This small molecule binds to this protein.
Small molecule (SMILES): OC[C@H]1O[C@H](O)[C@@H](O)[C@@H](O)[C@@H]1O

Binding-site contacts:
Ligand atom O1 contacts residue MAN1 of chain 2.V at 4.4 Å.
Ligand atom O1 contacts residue NDG1 of chain 2.T at 2.9 Å (h-bond).
Ligand atom C2 contacts residue TRP222 of chain 2.C at 4.1 Å (hydrophobic).
Ligand atom C5 contacts residue NDG1 of chain 2.T at 4.3 Å.
Ligand atom O5 contacts residue NDG1 of chain 2.T at 3.1 Å (h-bond).
Ligand atom C3 contacts residue MAN1 of chain 2.V at 3.7 Å.
Ligand atom O3 contacts residue MAN1 of chain 2.V at 3.2 Å.
Ligand atom C1 contacts residue NDG1 of chain 2.T at 2.4 Å.
Ligand atom C5 contacts residue TRP222 of chain 2.C at 4.0 Å (hydrophobic).
Ligand atom O5 contacts residue TRP222 of chain 2.C at 4.2 Å.
Ligand atom C2 contacts residue NDG1 of chain 2.T at 3.4 Å.
Ligand atom C1 contacts residue TRP222 of chain 2.C at 4.3 Å (hydrophobic).
Ligand atom C2 contacts residue MAN1 of chain 2.V at 3.4 Å.
Ligand atom C3 contacts residue TRP222 of chain 2.C at 4.1 Å (hydrophobic).
Ligand atom O2 contacts residue NDG1 of chain 2.T at 4.1 Å.
Ligand atom O2 contacts residue MAN1 of chain 2.V at 2.6 Å.

Sequence of chain 2.C:
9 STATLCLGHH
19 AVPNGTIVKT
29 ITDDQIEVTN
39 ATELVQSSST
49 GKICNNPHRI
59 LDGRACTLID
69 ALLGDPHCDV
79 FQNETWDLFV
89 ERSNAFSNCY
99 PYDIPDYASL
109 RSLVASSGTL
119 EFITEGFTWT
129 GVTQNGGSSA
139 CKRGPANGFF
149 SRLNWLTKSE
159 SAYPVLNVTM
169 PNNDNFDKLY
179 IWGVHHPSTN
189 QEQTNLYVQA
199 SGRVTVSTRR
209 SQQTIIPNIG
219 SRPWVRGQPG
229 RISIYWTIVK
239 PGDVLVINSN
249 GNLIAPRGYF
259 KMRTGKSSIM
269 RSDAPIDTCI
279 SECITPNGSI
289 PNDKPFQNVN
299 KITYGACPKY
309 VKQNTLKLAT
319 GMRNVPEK